This small molecule binds to this protein.
Small molecule (SMILES): CC(=O)N[C@H]1[C@H](O[C@H]2[C@H](O)[C@@H](NC(C)=O)CO[C@@H]2CO)O[C@H](CO)[C@@H](O[C@@H]2O[C@H](CO)[C@@H](O)[C@H](O)[C@@H]2O)[C@@H]1O

Sequence of chain 1.A:
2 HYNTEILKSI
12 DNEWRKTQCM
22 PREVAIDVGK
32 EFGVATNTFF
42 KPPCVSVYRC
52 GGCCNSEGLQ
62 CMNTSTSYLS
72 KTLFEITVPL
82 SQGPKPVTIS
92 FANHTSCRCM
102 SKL

Binding-site contacts:
Ligand atom C4 contacts residue TYR69 of chain 1.A at 3.5 Å (hydrophobic).
Ligand atom C6 contacts residue TYR69 of chain 1.A at 4.2 Å (hydrophobic).
Ligand atom C5 contacts residue TYR69 of chain 1.A at 3.7 Å (hydrophobic).
Ligand atom C7 contacts residue THR67 of chain 1.A at 3.6 Å.
Ligand atom C8 contacts residue ASN64 of chain 1.A at 4.2 Å.
Ligand atom C8 contacts residue THR65 of chain 1.A at 3.7 Å.
Ligand atom O7 contacts residue ASN64 of chain 1.A at 3.0 Å (h-bond).
Ligand atom O7 contacts residue THR65 of chain 1.A at 3.8 Å.
Ligand atom O6 contacts residue TYR69 of chain 1.A at 4.4 Å.
Ligand atom O7 contacts residue THR67 of chain 1.A at 2.6 Å (h-bond).
Ligand atom C1 contacts residue TYR69 of chain 1.A at 3.3 Å (hydrophobic).
Ligand atom O3 contacts residue THR67 of chain 1.A at 4.1 Å.
Ligand atom O6 contacts residue ALA93 of chain 1.A at 4.0 Å.
Ligand atom C3 contacts residue TYR69 of chain 1.A at 4.0 Å (hydrophobic).
Ligand atom O3 contacts residue TYR69 of chain 1.A at 3.3 Å (h-bond).
Ligand atom C6 contacts residue HIS95 of chain 1.A at 4.0 Å.
Ligand atom O5 contacts residue HIS95 of chain 1.A at 3.7 Å.
Ligand atom C1 contacts residue THR67 of chain 1.A at 4.0 Å.
Ligand atom C7 contacts residue THR65 of chain 1.A at 4.3 Å.
Ligand atom O6 contacts residue HIS95 of chain 1.A at 3.7 Å.
Ligand atom N2 contacts residue ASN64 of chain 1.A at 3.8 Å.
Ligand atom C2 contacts residue TYR69 of chain 1.A at 4.3 Å (hydrophobic).
Ligand atom C3 contacts residue THR67 of chain 1.A at 4.2 Å.
Ligand atom O5 contacts residue ASN64 of chain 1.A at 3.2 Å (h-bond).
Ligand atom C7 contacts residue ASN64 of chain 1.A at 3.6 Å.
Ligand atom C5 contacts residue HIS95 of chain 1.A at 4.5 Å.
Ligand atom O7 contacts residue SER66 of chain 1.A at 3.7 Å.
Ligand atom C1 contacts residue ASN64 of chain 1.A at 3.2 Å.
Ligand atom O4 contacts residue TYR69 of chain 1.A at 4.0 Å.
Ligand atom O5 contacts residue TYR69 of chain 1.A at 3.8 Å.
Ligand atom C2 contacts residue THR67 of chain 1.A at 3.3 Å.
Ligand atom C2 contacts residue ASN64 of chain 1.A at 3.4 Å.
Ligand atom O5 contacts residue THR67 of chain 1.A at 3.9 Å.
Ligand atom N2 contacts residue THR67 of chain 1.A at 3.9 Å.
Ligand atom C6 contacts residue ALA93 of chain 1.A at 3.7 Å (hydrophobic).